Sequence of chain 1.C:
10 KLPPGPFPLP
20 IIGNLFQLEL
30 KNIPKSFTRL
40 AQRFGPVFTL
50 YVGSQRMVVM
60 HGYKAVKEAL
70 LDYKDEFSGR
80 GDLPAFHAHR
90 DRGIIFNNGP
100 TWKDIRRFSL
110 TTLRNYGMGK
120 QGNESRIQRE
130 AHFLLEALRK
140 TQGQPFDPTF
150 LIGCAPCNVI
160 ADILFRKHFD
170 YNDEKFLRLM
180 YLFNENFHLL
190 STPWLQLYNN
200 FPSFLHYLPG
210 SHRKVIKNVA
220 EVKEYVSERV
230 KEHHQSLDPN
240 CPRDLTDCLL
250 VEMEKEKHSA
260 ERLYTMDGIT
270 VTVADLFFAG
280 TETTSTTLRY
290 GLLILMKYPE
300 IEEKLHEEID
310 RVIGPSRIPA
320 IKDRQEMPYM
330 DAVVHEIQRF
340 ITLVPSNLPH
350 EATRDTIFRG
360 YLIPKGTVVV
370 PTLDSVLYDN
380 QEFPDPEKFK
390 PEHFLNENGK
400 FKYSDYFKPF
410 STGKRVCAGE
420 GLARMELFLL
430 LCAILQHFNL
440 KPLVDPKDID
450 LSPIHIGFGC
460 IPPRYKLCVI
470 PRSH

The protein below binds the small molecule below.
Small molecule (SMILES): OC[C@H]1O[C@@](CO)(O[C@H]2O[C@H](CO)[C@@H](O)[C@H](O)[C@H]2O)[C@@H](O)[C@@H]1O

Binding-site contacts:
Ligand atom C6 contacts residue LEU29 of chain 1.C at 3.9 Å (hydrophobic).
Ligand atom O5 contacts residue TRP193 of chain 1.C at 3.8 Å.
Ligand atom C1 contacts residue TRP193 of chain 1.C at 3.8 Å (hydrophobic).
Ligand atom O1 contacts residue TRP193 of chain 1.C at 3.9 Å.
Ligand atom O5 contacts residue TRP193 of chain 1.C at 3.6 Å.
Ligand atom C6 contacts residue LEU196 of chain 1.C at 3.7 Å (hydrophobic).
Ligand atom C5 contacts residue LEU29 of chain 1.C at 4.4 Å (hydrophobic).
Ligand atom O6 contacts residue TRP193 of chain 1.C at 4.2 Å.
Ligand atom O1 contacts residue PRO192 of chain 1.C at 3.9 Å.
Ligand atom O6 contacts residue LEU196 of chain 1.C at 3.9 Å.
Ligand atom C6 contacts residue TRP193 of chain 1.C at 4.1 Å (hydrophobic).